Binding-site contacts:
Ligand atom O5 contacts residue ASN137 of chain 1.C at 4.0 Å.
Ligand atom C1 contacts residue ASN137 of chain 1.C at 4.2 Å.
Ligand atom C4 contacts residue ASN17 of chain 1.C at 4.3 Å.
Ligand atom C7 contacts residue ASN17 of chain 1.C at 3.2 Å.
Ligand atom O7 contacts residue ASN137 of chain 1.C at 4.0 Å.
Ligand atom C8 contacts residue ASN17 of chain 1.C at 4.0 Å.
Ligand atom O7 contacts residue ASN17 of chain 1.C at 3.4 Å (h-bond).
Ligand atom C3 contacts residue ASN137 of chain 1.C at 4.4 Å.
Ligand atom C3 contacts residue ASN17 of chain 1.C at 3.9 Å.
Ligand atom C4 contacts residue ASN137 of chain 1.C at 4.5 Å.
Ligand atom C8 contacts residue ASN137 of chain 1.C at 4.0 Å.
Ligand atom O5 contacts residue ASN17 of chain 1.C at 2.4 Å (h-bond).
Ligand atom N2 contacts residue ASN17 of chain 1.C at 3.1 Å (h-bond).
Ligand atom N2 contacts residue CYS15 of chain 1.C at 4.5 Å.
Ligand atom C2 contacts residue ASN17 of chain 1.C at 2.6 Å.
Ligand atom C8 contacts residue CYS15 of chain 1.C at 3.5 Å (hydrophobic).
Ligand atom C5 contacts residue ASN17 of chain 1.C at 3.7 Å.
Ligand atom C5 contacts residue ASN137 of chain 1.C at 3.7 Å.
Ligand atom C7 contacts residue ASN137 of chain 1.C at 4.2 Å.
Ligand atom C6 contacts residue ASN137 of chain 1.C at 4.0 Å.
Ligand atom C1 contacts residue ASN17 of chain 1.C at 1.5 Å.

Sequence of chain 1.C:
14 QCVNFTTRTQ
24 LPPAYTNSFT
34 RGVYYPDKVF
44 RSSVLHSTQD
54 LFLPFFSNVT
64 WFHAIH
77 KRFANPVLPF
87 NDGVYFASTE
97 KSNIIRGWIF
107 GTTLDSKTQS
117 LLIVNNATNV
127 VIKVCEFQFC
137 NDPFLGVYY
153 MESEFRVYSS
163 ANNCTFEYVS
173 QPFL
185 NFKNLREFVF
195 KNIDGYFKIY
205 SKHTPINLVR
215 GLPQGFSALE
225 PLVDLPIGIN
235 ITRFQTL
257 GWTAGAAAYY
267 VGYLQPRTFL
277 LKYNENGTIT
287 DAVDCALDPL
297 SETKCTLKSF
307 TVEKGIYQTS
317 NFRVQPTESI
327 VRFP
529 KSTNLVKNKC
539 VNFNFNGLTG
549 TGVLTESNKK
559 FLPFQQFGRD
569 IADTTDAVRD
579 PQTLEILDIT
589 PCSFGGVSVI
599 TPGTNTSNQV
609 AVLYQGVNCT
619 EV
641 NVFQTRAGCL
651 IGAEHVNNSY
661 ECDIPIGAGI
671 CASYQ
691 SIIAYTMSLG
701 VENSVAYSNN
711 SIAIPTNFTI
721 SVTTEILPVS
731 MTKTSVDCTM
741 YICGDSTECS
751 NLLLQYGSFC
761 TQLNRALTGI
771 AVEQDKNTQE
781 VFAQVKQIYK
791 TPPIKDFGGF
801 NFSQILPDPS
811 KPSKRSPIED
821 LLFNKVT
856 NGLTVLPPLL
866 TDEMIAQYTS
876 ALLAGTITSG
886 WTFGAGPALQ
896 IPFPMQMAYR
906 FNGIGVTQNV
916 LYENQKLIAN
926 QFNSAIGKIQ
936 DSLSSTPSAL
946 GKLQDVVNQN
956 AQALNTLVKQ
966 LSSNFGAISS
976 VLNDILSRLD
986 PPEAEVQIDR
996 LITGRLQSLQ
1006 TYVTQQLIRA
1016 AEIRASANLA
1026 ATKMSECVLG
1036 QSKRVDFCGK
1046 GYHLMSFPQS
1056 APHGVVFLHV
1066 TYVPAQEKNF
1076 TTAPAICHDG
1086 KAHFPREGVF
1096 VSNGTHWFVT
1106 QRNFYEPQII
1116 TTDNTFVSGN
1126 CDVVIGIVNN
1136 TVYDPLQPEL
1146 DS

This small molecule binds to this protein.
Small molecule (SMILES): CC(=O)N[C@H]1[C@H](O[C@H]2[C@H](O)[C@@H](NC(C)=O)CO[C@@H]2CO)O[C@H](CO)[C@@H](O)[C@@H]1O